Sequence of chain 1.A:
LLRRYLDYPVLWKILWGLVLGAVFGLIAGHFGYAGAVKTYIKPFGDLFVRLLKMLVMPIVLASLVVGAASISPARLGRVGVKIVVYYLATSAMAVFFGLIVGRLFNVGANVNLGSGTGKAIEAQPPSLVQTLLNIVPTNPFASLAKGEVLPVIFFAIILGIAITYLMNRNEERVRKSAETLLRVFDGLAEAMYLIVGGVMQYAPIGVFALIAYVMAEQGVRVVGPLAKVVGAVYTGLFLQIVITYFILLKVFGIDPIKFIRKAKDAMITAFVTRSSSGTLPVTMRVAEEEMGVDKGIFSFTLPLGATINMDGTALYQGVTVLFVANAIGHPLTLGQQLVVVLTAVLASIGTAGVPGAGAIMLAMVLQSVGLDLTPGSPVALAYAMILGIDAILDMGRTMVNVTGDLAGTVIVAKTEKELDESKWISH

This protein binds this small molecule.
Small molecule (SMILES): N[C@@H](CC(=O)O)C(=O)O

Binding-site contacts:
Ligand atom C contacts residue SER280 of chain 1.A at 3.5 Å.
Ligand atom OD2 contacts residue ARG401 of chain 1.A at 3.0 Å (salt-bridge).
Ligand atom CG contacts residue ARG401 of chain 1.A at 2.9 Å.
Ligand atom OXT contacts residue ASN405 of chain 1.A at 3.1 Å (h-bond).
Ligand atom CG contacts residue THR317 of chain 1.A at 3.3 Å.
Ligand atom CB contacts residue THR317 of chain 1.A at 3.7 Å.
Ligand atom OXT contacts residue THR402 of chain 1.A at 3.8 Å.
Ligand atom OD1 contacts residue ASP398 of chain 1.A at 3.3 Å (salt-bridge).
Ligand atom CA contacts residue ASP398 of chain 1.A at 3.4 Å.
Ligand atom OD1 contacts residue ALA361 of chain 1.A at 3.2 Å (h-bond).
Ligand atom C contacts residue THR402 of chain 1.A at 3.3 Å.
Ligand atom OD1 contacts residue ARG401 of chain 1.A at 2.4 Å (salt-bridge).
Ligand atom CG contacts residue ASP398 of chain 1.A at 3.8 Å.
Ligand atom O contacts residue ARG278 of chain 1.A at 3.3 Å (salt-bridge).
Ligand atom CG contacts residue GLY362 of chain 1.A at 3.1 Å.
Ligand atom CB contacts residue THR355 of chain 1.A at 4.0 Å.
Ligand atom C contacts residue ASN405 of chain 1.A at 3.9 Å.
Ligand atom O contacts residue GLY357 of chain 1.A at 2.9 Å.
Ligand atom OD1 contacts residue VAL358 of chain 1.A at 3.8 Å.
Ligand atom O contacts residue VAL358 of chain 1.A at 3.4 Å (h-bond).
Ligand atom OD1 contacts residue GLY362 of chain 1.A at 2.7 Å (h-bond).
Ligand atom OXT contacts residue MET314 of chain 1.A at 3.7 Å.
Ligand atom N contacts residue ASP398 of chain 1.A at 2.8 Å (salt-bridge).
Ligand atom N contacts residue VAL358 of chain 1.A at 2.9 Å (h-bond).
Ligand atom O contacts residue SER280 of chain 1.A at 2.6 Å (h-bond).
Ligand atom OD2 contacts residue GLY362 of chain 1.A at 3.1 Å.
Ligand atom N contacts residue PRO359 of chain 1.A at 3.7 Å.
Ligand atom OXT contacts residue SER280 of chain 1.A at 3.0 Å (h-bond).
Ligand atom CA contacts residue THR402 of chain 1.A at 3.1 Å.
Ligand atom O contacts residue THR402 of chain 1.A at 3.6 Å.
Ligand atom C contacts residue GLY357 of chain 1.A at 3.8 Å.
Ligand atom CB contacts residue VAL358 of chain 1.A at 3.7 Å (hydrophobic).
Ligand atom CA contacts residue VAL358 of chain 1.A at 3.7 Å (hydrophobic).
Ligand atom N contacts residue ARG278 of chain 1.A at 2.8 Å (salt-bridge).
Ligand atom OD2 contacts residue THR317 of chain 1.A at 2.3 Å (h-bond).
Ligand atom OD1 contacts residue GLY360 of chain 1.A at 3.6 Å.
Ligand atom O contacts residue SER279 of chain 1.A at 3.0 Å.
Ligand atom CB contacts residue ALA356 of chain 1.A at 3.4 Å (hydrophobic).
Ligand atom N contacts residue THR402 of chain 1.A at 3.1 Å (h-bond).
Ligand atom CA contacts residue ARG278 of chain 1.A at 3.9 Å.